The small molecule below binds the protein below.
Small molecule (SMILES): CC(C)=CCC/C(C)=C/CO

Binding-site contacts:
Ligand atom C8 contacts residue LEU129 of chain 1.D at 4.5 Å (hydrophobic).
Ligand atom C9 contacts residue MET133 of chain 1.D at 4.0 Å (hydrophobic).
Ligand atom C4 contacts residue SER141 of chain 1.D at 3.6 Å.
Ligand atom C7 contacts residue VAL75 of chain 1.D at 3.7 Å (hydrophobic).
Ligand atom C6 contacts residue LEU132 of chain 1.D at 4.3 Å (hydrophobic).
Ligand atom C2 contacts residue MET133 of chain 1.D at 3.9 Å (hydrophobic).
Ligand atom C6 contacts residue SER141 of chain 1.D at 3.9 Å.
Ligand atom C3 contacts residue MET133 of chain 1.D at 4.0 Å (hydrophobic).
Ligand atom C contacts residue ASN177 of chain 1.D at 3.9 Å.
Ligand atom O contacts residue LEU145 of chain 1.D at 4.1 Å.
Ligand atom C2 contacts residue ILE138 of chain 1.D at 4.5 Å (hydrophobic).
Ligand atom C7 contacts residue ARG114 of chain 1.D at 4.5 Å.
Ligand atom C1 contacts residue MET133 of chain 1.D at 3.9 Å (hydrophobic).
Ligand atom C8 contacts residue ASN177 of chain 1.D at 3.8 Å.
Ligand atom O contacts residue VAL75 of chain 1.D at 4.3 Å.
Ligand atom C8 contacts residue GLU180 of chain 1.D at 3.7 Å.
Ligand atom C1 contacts residue ASN177 of chain 1.D at 4.2 Å.
Ligand atom C5 contacts residue SER141 of chain 1.D at 4.3 Å.
Ligand atom O contacts residue TYR176 of chain 1.D at 4.2 Å.
Ligand atom O contacts residue ARG114 of chain 1.D at 4.2 Å.
Ligand atom C2 contacts residue LEU142 of chain 1.D at 4.4 Å (hydrophobic).
Ligand atom C9 contacts residue ASN177 of chain 1.D at 4.3 Å.

Sequence of chain 1.D:
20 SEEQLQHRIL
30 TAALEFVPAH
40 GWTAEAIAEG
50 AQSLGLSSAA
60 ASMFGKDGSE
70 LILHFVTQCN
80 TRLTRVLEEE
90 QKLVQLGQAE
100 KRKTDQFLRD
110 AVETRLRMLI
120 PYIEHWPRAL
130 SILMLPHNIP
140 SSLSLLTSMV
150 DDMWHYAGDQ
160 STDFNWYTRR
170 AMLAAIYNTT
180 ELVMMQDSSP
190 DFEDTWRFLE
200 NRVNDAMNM